A small-molecule ligand and the protein it binds are described below.
Small molecule (SMILES): CCC(CC)O[C@@H]1C=C(C(=O)O)C[C@H](N)[C@H]1NC(C)=O

Binding-site contacts:
Ligand atom C1 contacts residue ARG212 of chain 1.A at 3.7 Å.
Ligand atom C81 contacts residue ARG144 of chain 1.A at 3.4 Å.
Ligand atom C4 contacts residue TYR321 of chain 1.A at 3.6 Å (hydrophobic).
Ligand atom C6 contacts residue TYR321 of chain 1.A at 3.8 Å (hydrophobic).
Ligand atom C5 contacts residue ASP70 of chain 1.A at 3.9 Å.
Ligand atom C11 contacts residue TRP98 of chain 1.A at 3.9 Å (hydrophobic).
Ligand atom N4 contacts residue ASP70 of chain 1.A at 3.1 Å (salt-bridge).
Ligand atom C9 contacts residue GLU196 of chain 1.A at 3.6 Å.
Ligand atom C91 contacts residue ARG212 of chain 1.A at 3.8 Å.
Ligand atom C2 contacts residue TYR321 of chain 1.A at 2.8 Å (hydrophobic).
Ligand atom O1A contacts residue ARG37 of chain 1.A at 2.9 Å (salt-bridge).
Ligand atom C4 contacts residue GLU38 of chain 1.A at 3.6 Å.
Ligand atom O1B contacts residue ARG287 of chain 1.A at 2.9 Å (salt-bridge).
Ligand atom C3 contacts residue TYR321 of chain 1.A at 3.3 Å (hydrophobic).
Ligand atom C81 contacts residue ASN166 of chain 1.A at 3.9 Å.
Ligand atom O1B contacts residue TYR321 of chain 1.A at 3.5 Å (h-bond).
Ligand atom O10 contacts residue ARG71 of chain 1.A at 2.8 Å (salt-bridge).
Ligand atom O1A contacts residue ARG287 of chain 1.A at 2.9 Å (salt-bridge).
Ligand atom C4 contacts residue GLU197 of chain 1.A at 4.0 Å.
Ligand atom C3 contacts residue ASP70 of chain 1.A at 3.3 Å.
Ligand atom C3 contacts residue GLU38 of chain 1.A at 3.7 Å.
Ligand atom O10 contacts residue ASP70 of chain 1.A at 3.3 Å.
Ligand atom C91 contacts residue ASN214 of chain 1.A at 3.8 Å.
Ligand atom C1 contacts residue ARG37 of chain 1.A at 4.0 Å.
Ligand atom C91 contacts residue GLU196 of chain 1.A at 3.7 Å.
Ligand atom C4 contacts residue ASP70 of chain 1.A at 3.6 Å.
Ligand atom O1A contacts residue TYR321 of chain 1.A at 3.4 Å (h-bond).
Ligand atom N4 contacts residue GLU38 of chain 1.A at 2.8 Å (salt-bridge).
Ligand atom O1B contacts residue ARG212 of chain 1.A at 3.0 Å (salt-bridge).
Ligand atom C7 contacts residue ARG212 of chain 1.A at 3.7 Å.
Ligand atom C7 contacts residue GLU197 of chain 1.A at 3.8 Å.
Ligand atom C3 contacts residue ARG37 of chain 1.A at 3.7 Å.
Ligand atom C1 contacts residue ARG287 of chain 1.A at 3.6 Å.
Ligand atom C6 contacts residue GLU197 of chain 1.A at 3.5 Å.
Ligand atom C10 contacts residue ARG71 of chain 1.A at 3.8 Å.
Ligand atom C9 contacts residue GLU197 of chain 1.A at 3.9 Å.
Ligand atom C2 contacts residue ARG212 of chain 1.A at 4.0 Å.
Ligand atom C7 contacts residue TYR321 of chain 1.A at 3.2 Å (hydrophobic).
Ligand atom C82 contacts residue ARG144 of chain 1.A at 3.8 Å.
Ligand atom C1 contacts residue TYR321 of chain 1.A at 3.0 Å (hydrophobic).

Sequence of chain 1.A:
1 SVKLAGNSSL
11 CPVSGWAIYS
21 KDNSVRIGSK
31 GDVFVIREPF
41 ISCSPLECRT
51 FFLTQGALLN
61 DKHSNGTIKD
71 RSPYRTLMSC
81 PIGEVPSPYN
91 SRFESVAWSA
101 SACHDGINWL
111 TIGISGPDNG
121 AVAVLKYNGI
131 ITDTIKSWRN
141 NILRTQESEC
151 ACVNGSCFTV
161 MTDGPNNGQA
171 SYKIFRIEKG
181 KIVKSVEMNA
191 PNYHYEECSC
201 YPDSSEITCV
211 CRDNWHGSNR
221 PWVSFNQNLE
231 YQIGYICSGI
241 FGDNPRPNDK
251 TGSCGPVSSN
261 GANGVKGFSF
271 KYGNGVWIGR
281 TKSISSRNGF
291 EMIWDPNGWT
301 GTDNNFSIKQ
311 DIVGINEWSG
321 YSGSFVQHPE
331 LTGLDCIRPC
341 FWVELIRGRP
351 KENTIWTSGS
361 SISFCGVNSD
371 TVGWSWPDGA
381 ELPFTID